Binding-site contacts:
Ligand atom O1 contacts residue TYR125 of chain 1.A at 2.6 Å (h-bond).
Ligand atom C3 contacts residue VAL143 of chain 1.A at 3.5 Å (hydrophobic).
Ligand atom C5 contacts residue ILE133 of chain 1.A at 3.8 Å (hydrophobic).
Ligand atom C4 contacts residue GLY7 of chain 1.A at 3.8 Å.
Ligand atom C5 contacts residue ASP132 of chain 1.A at 4.0 Å.
Ligand atom C1 contacts residue MET129 of chain 1.A at 4.0 Å (hydrophobic).
Ligand atom C7 contacts residue HIS43 of chain 1.A at 3.4 Å.
Ligand atom C9 contacts residue ATP1 of chain 1.E at 4.0 Å.
Ligand atom C6 contacts residue ASP132 of chain 1.A at 3.9 Å.
Ligand atom C6 contacts residue GLY7 of chain 1.A at 4.0 Å.
Ligand atom N1 contacts residue ASP132 of chain 1.A at 2.8 Å (salt-bridge).
Ligand atom N1 contacts residue MET129 of chain 1.A at 3.7 Å.
Ligand atom N1 contacts residue VAL40 of chain 1.A at 3.9 Å.
Ligand atom C4 contacts residue ILE133 of chain 1.A at 3.8 Å (hydrophobic).
Ligand atom C4 contacts residue SER6 of chain 1.A at 3.6 Å.
Ligand atom C5 contacts residue MET129 of chain 1.A at 4.0 Å (hydrophobic).
Ligand atom C5 contacts residue GLY7 of chain 1.A at 4.0 Å.
Ligand atom C2 contacts residue VAL143 of chain 1.A at 4.0 Å (hydrophobic).
Ligand atom C10 contacts residue GLN147 of chain 1.A at 3.4 Å.
Ligand atom C5 contacts residue PHE5 of chain 1.A at 3.6 Å (hydrophobic).
Ligand atom C7 contacts residue VAL40 of chain 1.A at 3.8 Å (hydrophobic).
Ligand atom C2 contacts residue GLY7 of chain 1.A at 3.4 Å.
Ligand atom C3 contacts residue MET129 of chain 1.A at 4.0 Å (hydrophobic).
Ligand atom N1 contacts residue HIS43 of chain 1.A at 3.7 Å.
Ligand atom C9 contacts residue GLY7 of chain 1.A at 3.4 Å.
Ligand atom C3 contacts residue SER6 of chain 1.A at 3.4 Å.
Ligand atom C2 contacts residue MET129 of chain 1.A at 3.9 Å (hydrophobic).
Ligand atom O1 contacts residue MET129 of chain 1.A at 3.5 Å (h-bond).
Ligand atom C4 contacts residue VAL141 of chain 1.A at 3.5 Å (hydrophobic).
Ligand atom C3 contacts residue VAL141 of chain 1.A at 3.6 Å (hydrophobic).
Ligand atom C8 contacts residue GLY7 of chain 1.A at 3.7 Å.
Ligand atom C10 contacts residue TYR125 of chain 1.A at 3.5 Å (hydrophobic).
Ligand atom C9 contacts residue TYR125 of chain 1.A at 3.8 Å (hydrophobic).
Ligand atom C4 contacts residue PHE5 of chain 1.A at 3.8 Å (hydrophobic).
Ligand atom C6 contacts residue MET129 of chain 1.A at 3.8 Å (hydrophobic).
Ligand atom O1 contacts residue GLN147 of chain 1.A at 3.2 Å (h-bond).
Ligand atom C7 contacts residue ASP132 of chain 1.A at 3.7 Å.
Ligand atom C3 contacts residue GLY7 of chain 1.A at 3.5 Å.
Ligand atom C1 contacts residue GLY7 of chain 1.A at 3.6 Å.
Ligand atom C10 contacts residue ATP1 of chain 1.E at 3.8 Å.

A protein and the small-molecule ligand that binds it are described below.
Small molecule (SMILES): OCCc1c[nH]c2ccccc12

Sequence of chain 1.A:
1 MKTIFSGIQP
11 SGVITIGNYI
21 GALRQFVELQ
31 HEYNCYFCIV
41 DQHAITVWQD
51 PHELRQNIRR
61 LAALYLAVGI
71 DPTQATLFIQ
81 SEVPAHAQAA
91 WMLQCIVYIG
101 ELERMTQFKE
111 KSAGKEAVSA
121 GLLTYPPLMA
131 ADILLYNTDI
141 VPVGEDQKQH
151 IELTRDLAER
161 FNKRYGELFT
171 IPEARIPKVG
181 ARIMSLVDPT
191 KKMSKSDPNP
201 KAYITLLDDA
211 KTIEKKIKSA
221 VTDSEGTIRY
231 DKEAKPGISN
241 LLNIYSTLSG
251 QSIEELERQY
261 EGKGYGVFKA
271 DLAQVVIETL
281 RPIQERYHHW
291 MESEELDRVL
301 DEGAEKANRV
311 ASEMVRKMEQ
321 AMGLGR